This small molecule binds to this protein.
Small molecule (SMILES): O=C(N1CCC(c2cnc[nH]2)CC1)N1CCCc2ccccc21

Sequence of chain 1.C:
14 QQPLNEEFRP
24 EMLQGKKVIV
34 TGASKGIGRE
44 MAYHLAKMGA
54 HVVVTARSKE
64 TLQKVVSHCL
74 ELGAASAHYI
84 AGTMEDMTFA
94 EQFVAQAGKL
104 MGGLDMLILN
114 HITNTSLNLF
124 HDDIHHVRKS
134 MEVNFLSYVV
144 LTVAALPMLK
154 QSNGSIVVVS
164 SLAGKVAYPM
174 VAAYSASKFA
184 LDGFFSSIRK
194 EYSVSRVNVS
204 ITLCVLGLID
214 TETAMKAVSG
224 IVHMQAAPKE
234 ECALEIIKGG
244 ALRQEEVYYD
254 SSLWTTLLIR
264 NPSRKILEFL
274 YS

Binding-site contacts:
Ligand atom C3 contacts residue NDP1 of chain 1.J at 4.3 Å.
Ligand atom C3 contacts residue GLY210 of chain 1.C at 3.6 Å.
Ligand atom N39 contacts residue THR216 of chain 1.C at 3.6 Å.
Ligand atom C14 contacts residue LEU120 of chain 1.C at 3.8 Å (hydrophobic).
Ligand atom C16 contacts residue MET227 of chain 1.C at 4.3 Å (hydrophobic).
Ligand atom O22 contacts residue NDP1 of chain 1.J at 3.4 Å.
Ligand atom C26 contacts residue THR118 of chain 1.C at 4.3 Å.
Ligand atom O22 contacts residue TYR177 of chain 1.C at 2.9 Å (h-bond).
Ligand atom C25 contacts residue THR118 of chain 1.C at 4.2 Å.
Ligand atom N39 contacts residue ALA217 of chain 1.C at 4.0 Å.
Ligand atom N41 contacts residue ILE115 of chain 1.C at 4.0 Å.
Ligand atom C13 contacts residue VAL174 of chain 1.C at 3.7 Å (hydrophobic).
Ligand atom O22 contacts residue SER164 of chain 1.C at 3.2 Å (h-bond).
Ligand atom N23 contacts residue TYR177 of chain 1.C at 4.2 Å.
Ligand atom C40 contacts residue NDP1 of chain 1.J at 3.5 Å.
Ligand atom C24 contacts residue VAL174 of chain 1.C at 3.7 Å (hydrophobic).
Ligand atom C4 contacts residue LEU209 of chain 1.C at 4.2 Å (hydrophobic).
Ligand atom C25 contacts residue TYR177 of chain 1.C at 3.9 Å (hydrophobic).
Ligand atom C40 contacts residue THR216 of chain 1.C at 3.6 Å.
Ligand atom N41 contacts residue ALA217 of chain 1.C at 4.1 Å.
Ligand atom C21 contacts residue NDP1 of chain 1.J at 4.2 Å.
Ligand atom N5 contacts residue SER164 of chain 1.C at 3.8 Å.
Ligand atom C42 contacts residue ILE115 of chain 1.C at 4.3 Å (hydrophobic).
Ligand atom C42 contacts residue ALA217 of chain 1.C at 4.3 Å (hydrophobic).
Ligand atom C42 contacts residue NDP1 of chain 1.J at 4.0 Å.
Ligand atom C40 contacts residue ALA217 of chain 1.C at 3.9 Å (hydrophobic).
Ligand atom C40 contacts residue ILE115 of chain 1.C at 4.1 Å (hydrophobic).
Ligand atom C3 contacts residue LEU211 of chain 1.C at 3.4 Å (hydrophobic).
Ligand atom C21 contacts residue TYR177 of chain 1.C at 3.9 Å (hydrophobic).
Ligand atom C14 contacts residue VAL174 of chain 1.C at 3.7 Å (hydrophobic).
Ligand atom C42 contacts residue TYR177 of chain 1.C at 4.1 Å (hydrophobic).
Ligand atom C4 contacts residue NDP1 of chain 1.J at 3.7 Å.
Ligand atom C4 contacts residue SER164 of chain 1.C at 3.3 Å.
Ligand atom C28 contacts residue VAL221 of chain 1.C at 4.3 Å (hydrophobic).
Ligand atom C27 contacts residue ALA220 of chain 1.C at 3.7 Å (hydrophobic).
Ligand atom C21 contacts residue SER164 of chain 1.C at 3.9 Å.
Ligand atom C15 contacts residue TYR171 of chain 1.C at 4.2 Å (hydrophobic).
Ligand atom C38 contacts residue ALA217 of chain 1.C at 4.3 Å (hydrophobic).
Ligand atom C24 contacts residue TYR177 of chain 1.C at 3.6 Å (hydrophobic).
Ligand atom N41 contacts residue NDP1 of chain 1.J at 3.3 Å (h-bond).